Sequence of chain 1.B:
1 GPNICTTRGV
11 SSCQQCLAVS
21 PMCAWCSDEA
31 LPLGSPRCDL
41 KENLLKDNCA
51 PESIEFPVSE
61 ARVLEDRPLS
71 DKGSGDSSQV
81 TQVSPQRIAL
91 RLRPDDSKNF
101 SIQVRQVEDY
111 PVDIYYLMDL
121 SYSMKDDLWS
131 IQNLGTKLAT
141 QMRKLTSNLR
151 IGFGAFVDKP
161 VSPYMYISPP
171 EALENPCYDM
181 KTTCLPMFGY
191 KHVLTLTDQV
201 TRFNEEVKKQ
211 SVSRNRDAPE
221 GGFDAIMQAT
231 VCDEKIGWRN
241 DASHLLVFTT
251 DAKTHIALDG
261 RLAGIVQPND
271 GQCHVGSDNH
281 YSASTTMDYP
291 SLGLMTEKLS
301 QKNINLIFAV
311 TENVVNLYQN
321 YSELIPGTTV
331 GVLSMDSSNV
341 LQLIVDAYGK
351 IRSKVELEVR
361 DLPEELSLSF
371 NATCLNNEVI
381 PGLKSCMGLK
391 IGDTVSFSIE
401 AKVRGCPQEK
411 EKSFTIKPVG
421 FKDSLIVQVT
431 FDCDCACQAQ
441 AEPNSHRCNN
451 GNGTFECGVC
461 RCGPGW

This small molecule binds to this protein.
Small molecule (SMILES): CC(=O)N[C@H]1[C@H](O[C@H]2[C@H](O)[C@@H](NC(C)=O)CO[C@@H]2CO)O[C@H](CO)[C@@H](O)[C@@H]1O

Binding-site contacts:
Ligand atom N2 contacts residue ASN371 of chain 1.B at 2.7 Å (h-bond).
Ligand atom C5 contacts residue ASN371 of chain 1.B at 3.6 Å.
Ligand atom C7 contacts residue ASN371 of chain 1.B at 3.0 Å.
Ligand atom C4 contacts residue ASN371 of chain 1.B at 4.1 Å.
Ligand atom O5 contacts residue ASN371 of chain 1.B at 2.4 Å (h-bond).
Ligand atom O7 contacts residue SER398 of chain 1.B at 2.4 Å (h-bond).
Ligand atom O7 contacts residue ASN371 of chain 1.B at 3.0 Å (h-bond).
Ligand atom C3 contacts residue ASN371 of chain 1.B at 3.6 Å.
Ligand atom C2 contacts residue ASN371 of chain 1.B at 2.2 Å.
Ligand atom C8 contacts residue SER398 of chain 1.B at 3.5 Å.
Ligand atom O6 contacts residue PRO381 of chain 1.B at 3.2 Å.
Ligand atom C6 contacts residue PRO381 of chain 1.B at 4.5 Å (hydrophobic).
Ligand atom C7 contacts residue SER398 of chain 1.B at 3.3 Å.
Ligand atom C8 contacts residue ILE399 of chain 1.B at 3.6 Å (hydrophobic).
Ligand atom O5 contacts residue PRO381 of chain 1.B at 4.2 Å.
Ligand atom C8 contacts residue GLU400 of chain 1.B at 3.5 Å.
Ligand atom C1 contacts residue ASN371 of chain 1.B at 1.4 Å.
Ligand atom C8 contacts residue SER369 of chain 1.B at 3.9 Å.
Ligand atom C8 contacts residue ASN371 of chain 1.B at 4.2 Å.